The small molecule below binds the protein below.
Small molecule (SMILES): CC1=C(/C=C/C(C)=C/C=C/C(C)=C/C(=O)O)C(C)(C)CCC1

Binding-site contacts:
Ligand atom O1 contacts residue PHE93 of chain 1.C at 3.5 Å.
Ligand atom C5 contacts residue CYS212 of chain 1.C at 3.8 Å (hydrophobic).
Ligand atom C15 contacts residue PHE93 of chain 1.C at 3.8 Å (hydrophobic).
Ligand atom C15 contacts residue ARG96 of chain 1.C at 3.4 Å.
Ligand atom O1 contacts residue ARG96 of chain 1.C at 2.7 Å (salt-bridge).
Ligand atom O1 contacts residue GLN55 of chain 1.C at 3.6 Å.
Ligand atom C17 contacts residue CYS212 of chain 1.C at 4.0 Å (hydrophobic).
Ligand atom C6 contacts residue CYS212 of chain 1.C at 3.9 Å (hydrophobic).
Ligand atom C14 contacts residue PHE93 of chain 1.C at 4.0 Å (hydrophobic).
Ligand atom C20 contacts residue LEU106 of chain 1.C at 3.9 Å (hydrophobic).
Ligand atom C15 contacts residue ALA107 of chain 1.C at 3.6 Å (hydrophobic).
Ligand atom C14 contacts residue ALA52 of chain 1.C at 3.9 Å (hydrophobic).
Ligand atom C12 contacts residue ALA52 of chain 1.C at 3.3 Å (hydrophobic).
Ligand atom C16 contacts residue CYS49 of chain 1.C at 3.8 Å (hydrophobic).
Ligand atom O2 contacts residue ALA51 of chain 1.C at 3.4 Å.
Ligand atom C12 contacts residue PHE93 of chain 1.C at 3.8 Å (hydrophobic).
Ligand atom O1 contacts residue ALA107 of chain 1.C at 3.5 Å.
Ligand atom C20 contacts residue PHE93 of chain 1.C at 3.4 Å (hydrophobic).
Ligand atom C11 contacts residue PHE93 of chain 1.C at 3.6 Å (hydrophobic).
Ligand atom C4 contacts residue ILE48 of chain 1.C at 4.0 Å (hydrophobic).
Ligand atom O2 contacts residue ALA107 of chain 1.C at 2.6 Å (h-bond).
Ligand atom O2 contacts residue LEU106 of chain 1.C at 3.4 Å.
Ligand atom C18 contacts residue CYS212 of chain 1.C at 3.5 Å (hydrophobic).
Ligand atom C20 contacts residue ILE48 of chain 1.C at 3.8 Å (hydrophobic).
Ligand atom C13 contacts residue PHE93 of chain 1.C at 3.5 Å (hydrophobic).
Ligand atom C10 contacts residue PHE217 of chain 1.A at 4.0 Å (hydrophobic).
Ligand atom C12 contacts residue LEU89 of chain 1.C at 3.9 Å (hydrophobic).
Ligand atom C19 contacts residue PHE217 of chain 1.A at 4.0 Å (hydrophobic).
Ligand atom O2 contacts residue ARG96 of chain 1.C at 3.4 Å (salt-bridge).
Ligand atom C20 contacts residue ALA51 of chain 1.C at 4.0 Å (hydrophobic).
Ligand atom C10 contacts residue ALA52 of chain 1.C at 3.4 Å (hydrophobic).
Ligand atom C3 contacts residue ILE125 of chain 1.C at 3.9 Å (hydrophobic).
Ligand atom C13 contacts residue ALA52 of chain 1.C at 3.8 Å (hydrophobic).
Ligand atom C2 contacts residue VAL45 of chain 1.C at 4.0 Å (hydrophobic).
Ligand atom C3 contacts residue VAL122 of chain 1.C at 3.9 Å (hydrophobic).
Ligand atom C7 contacts residue CYS212 of chain 1.C at 4.0 Å (hydrophobic).
Ligand atom C11 contacts residue ALA52 of chain 1.C at 3.8 Å (hydrophobic).
Ligand atom C15 contacts residue GLN55 of chain 1.C at 3.9 Å.
Ligand atom C16 contacts residue PHE217 of chain 1.A at 3.9 Å (hydrophobic).
Ligand atom C19 contacts residue ASN86 of chain 1.C at 3.9 Å.

Sequence of chain 1.A:
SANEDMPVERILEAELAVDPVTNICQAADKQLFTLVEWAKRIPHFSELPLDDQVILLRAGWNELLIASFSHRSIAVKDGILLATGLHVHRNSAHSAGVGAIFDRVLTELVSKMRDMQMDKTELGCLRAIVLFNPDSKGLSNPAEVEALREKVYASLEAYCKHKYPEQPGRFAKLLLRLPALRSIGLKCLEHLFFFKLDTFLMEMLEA

Sequence of chain 1.C:
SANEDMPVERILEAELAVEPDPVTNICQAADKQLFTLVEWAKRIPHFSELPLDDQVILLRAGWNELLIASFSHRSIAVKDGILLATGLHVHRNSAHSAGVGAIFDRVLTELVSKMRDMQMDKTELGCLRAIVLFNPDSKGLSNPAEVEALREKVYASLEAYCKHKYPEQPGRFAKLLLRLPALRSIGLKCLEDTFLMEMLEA